The small molecule below binds the protein below.
Small molecule (SMILES): CC(C)C[C@H](NC(=O)CN)C(=O)N[C@H](C(=O)N[C@H](C(=O)NCC(=O)N[C@@H](CO)C(=O)N[C@@H](CC(C)C)C(=O)N[C@@H](CCCN=C(N)N)C(=O)NCC=O)C(C)C)[C@@H](C)O

Sequence of chain 54.A:
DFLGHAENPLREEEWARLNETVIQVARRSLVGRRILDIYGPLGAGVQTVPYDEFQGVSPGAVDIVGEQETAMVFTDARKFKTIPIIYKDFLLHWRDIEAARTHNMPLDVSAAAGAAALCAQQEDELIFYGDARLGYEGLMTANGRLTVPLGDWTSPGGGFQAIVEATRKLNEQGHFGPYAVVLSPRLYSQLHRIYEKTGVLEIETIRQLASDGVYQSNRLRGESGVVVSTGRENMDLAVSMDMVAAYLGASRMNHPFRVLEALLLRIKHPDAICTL

Binding-site contacts:
Ligand atom O contacts residue ARG49 of chain 54.A at 3.1 Å (salt-bridge).
Ligand atom CG2 contacts residue ALA42 of chain 54.A at 3.7 Å (hydrophobic).
Ligand atom N contacts residue ASP258 of chain 54.A at 2.8 Å (salt-bridge).
Ligand atom O contacts residue ARG43 of chain 54.A at 3.0 Å (salt-bridge).
Ligand atom N contacts residue ARG49 of chain 54.A at 3.6 Å.
Ligand atom CD2 contacts residue ARG43 of chain 54.A at 3.7 Å.
Ligand atom OG1 contacts residue ILE39 of chain 54.A at 3.5 Å.
Ligand atom N contacts residue ARG49 of chain 54.A at 3.6 Å.
Ligand atom C contacts residue ARG49 of chain 54.A at 3.4 Å.
Ligand atom CA contacts residue ASP258 of chain 54.A at 3.7 Å.
Ligand atom CB contacts residue ARG49 of chain 54.A at 3.5 Å.
Ligand atom NH1 contacts residue THR246 of chain 54.A at 3.0 Å (h-bond).
Ligand atom CA contacts residue ASP258 of chain 54.A at 3.5 Å.
Ligand atom CB contacts residue ILE39 of chain 54.A at 3.6 Å (hydrophobic).
Ligand atom OG1 contacts residue MET259 of chain 54.A at 2.8 Å (h-bond).
Ligand atom CA contacts residue ARG49 of chain 54.A at 3.5 Å.
Ligand atom CB contacts residue ARG50 of chain 54.A at 3.7 Å.
Ligand atom CB contacts residue MET259 of chain 54.A at 3.8 Å (hydrophobic).
Ligand atom N contacts residue ASP258 of chain 54.A at 2.9 Å (salt-bridge).
Ligand atom NH1 contacts residue ASP228 of chain 54.A at 2.7 Å (salt-bridge).
Ligand atom CA contacts residue ASP258 of chain 54.A at 3.7 Å.
Ligand atom CG2 contacts residue MET259 of chain 54.A at 3.7 Å (hydrophobic).
Ligand atom N contacts residue ASP258 of chain 54.A at 3.0 Å (salt-bridge).
Ligand atom CD contacts residue LEU52 of chain 54.A at 3.5 Å (hydrophobic).
Ligand atom NH2 contacts residue ARG50 of chain 54.A at 3.3 Å (salt-bridge).
Ligand atom CD2 contacts residue ASP258 of chain 54.A at 3.5 Å.
Ligand atom O contacts residue ARG43 of chain 54.A at 3.1 Å (salt-bridge).
Ligand atom NE contacts residue ASP53 of chain 54.A at 3.7 Å.
Ligand atom CA contacts residue ARG50 of chain 54.A at 3.5 Å.
Ligand atom OG1 contacts residue ASP258 of chain 54.A at 3.3 Å.
Ligand atom O contacts residue ARG50 of chain 54.A at 3.6 Å.
Ligand atom C contacts residue ASP258 of chain 54.A at 3.6 Å.
Ligand atom N contacts residue ILE39 of chain 54.A at 3.7 Å.
Ligand atom C contacts residue ASP258 of chain 54.A at 3.7 Å.
Ligand atom CD contacts residue ARG50 of chain 54.A at 3.6 Å.
Ligand atom N contacts residue ARG49 of chain 54.A at 3.0 Å (salt-bridge).
Ligand atom C contacts residue ILE39 of chain 54.A at 3.6 Å (hydrophobic).
Ligand atom O contacts residue ILE39 of chain 54.A at 3.6 Å.
Ligand atom CB contacts residue ASP258 of chain 54.A at 3.5 Å.
Ligand atom CB contacts residue ASP258 of chain 54.A at 3.7 Å.